Sequence of chain 58.C:
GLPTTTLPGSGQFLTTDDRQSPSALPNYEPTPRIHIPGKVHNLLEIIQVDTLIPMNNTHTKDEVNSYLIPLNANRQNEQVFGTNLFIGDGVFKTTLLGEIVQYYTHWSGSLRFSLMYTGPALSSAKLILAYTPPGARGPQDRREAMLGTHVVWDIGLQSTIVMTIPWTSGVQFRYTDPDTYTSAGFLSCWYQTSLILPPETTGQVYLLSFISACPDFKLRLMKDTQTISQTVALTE

This small molecule binds to this protein.
Small molecule (SMILES): OCCOCOCc1cc(CCCCCOc2c(Cl)cc(C3=NCCO3)cc2Cl)on1

Sequence of chain 58.A:
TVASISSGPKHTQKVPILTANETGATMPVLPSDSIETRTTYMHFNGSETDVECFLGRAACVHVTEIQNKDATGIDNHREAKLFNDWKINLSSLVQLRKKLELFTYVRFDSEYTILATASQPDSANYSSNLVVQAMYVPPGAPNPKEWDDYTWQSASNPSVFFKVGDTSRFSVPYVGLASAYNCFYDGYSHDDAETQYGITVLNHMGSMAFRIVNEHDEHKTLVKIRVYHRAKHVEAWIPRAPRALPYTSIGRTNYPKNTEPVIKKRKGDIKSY

Sequence of chain 59.C:
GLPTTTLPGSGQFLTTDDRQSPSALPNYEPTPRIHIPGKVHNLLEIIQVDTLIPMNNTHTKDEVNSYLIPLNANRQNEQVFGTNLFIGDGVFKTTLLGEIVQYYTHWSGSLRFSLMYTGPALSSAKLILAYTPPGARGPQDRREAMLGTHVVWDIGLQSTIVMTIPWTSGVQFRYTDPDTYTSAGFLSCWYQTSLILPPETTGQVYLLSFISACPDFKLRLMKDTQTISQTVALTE

Binding-site contacts:
Ligand atom O1A contacts residue PHE186 of chain 58.A at 2.9 Å.
Ligand atom C4B contacts residue PHE186 of chain 58.A at 3.4 Å (hydrophobic).
Ligand atom C3 contacts residue LEU106 of chain 58.A at 3.4 Å (hydrophobic).
Ligand atom O1D contacts residue SER107 of chain 58.A at 3.2 Å.
Ligand atom C4A contacts residue PRO174 of chain 58.A at 3.3 Å (hydrophobic).
Ligand atom C3B contacts residue PHE186 of chain 58.A at 3.7 Å (hydrophobic).
Ligand atom C1B contacts residue VAL188 of chain 58.A at 3.8 Å (hydrophobic).
Ligand atom CL2 contacts residue MET224 of chain 58.A at 2.9 Å.
Ligand atom C4 contacts residue LEU106 of chain 58.A at 2.5 Å (hydrophobic).
Ligand atom C5A contacts residue PHE186 of chain 58.A at 3.5 Å (hydrophobic).
Ligand atom N3A contacts residue ALA24 of chain 58.C at 3.6 Å.
Ligand atom CL2 contacts residue ILE104 of chain 58.A at 3.1 Å.
Ligand atom C1C contacts residue TYR128 of chain 58.A at 3.5 Å (hydrophobic).
Ligand atom C6B contacts residue VAL188 of chain 58.A at 3.8 Å (hydrophobic).
Ligand atom C5A contacts residue VAL176 of chain 58.A at 3.2 Å (hydrophobic).
Ligand atom C1B contacts residue TYR152 of chain 58.A at 3.8 Å (hydrophobic).
Ligand atom C2D contacts residue SER107 of chain 58.A at 3.8 Å.
Ligand atom C4C contacts residue TYR128 of chain 58.A at 3.5 Å (hydrophobic).
Ligand atom C2B contacts residue MET224 of chain 58.A at 3.6 Å (hydrophobic).
Ligand atom C31 contacts residue ASN219 of chain 58.A at 3.8 Å.
Ligand atom O1B contacts residue TYR152 of chain 58.A at 3.8 Å.
Ligand atom CL1 contacts residue LEU25 of chain 58.C at 3.5 Å.
Ligand atom C6B contacts residue TYR152 of chain 58.A at 3.8 Å (hydrophobic).
Ligand atom C3B contacts residue MET224 of chain 58.A at 3.4 Å (hydrophobic).
Ligand atom N2 contacts residue MET221 of chain 58.A at 3.5 Å (h-bond).
Ligand atom C2A contacts residue PHE186 of chain 58.A at 3.3 Å (hydrophobic).
Ligand atom C4A contacts residue SER175 of chain 58.A at 3.8 Å.
Ligand atom C5B contacts residue TYR152 of chain 58.A at 3.8 Å (hydrophobic).
Ligand atom C5C contacts residue VAL188 of chain 58.A at 2.9 Å (hydrophobic).
Ligand atom C3D contacts residue LEU116 of chain 58.A at 3.6 Å (hydrophobic).
Ligand atom O1 contacts residue MET221 of chain 58.A at 3.1 Å (h-bond).
Ligand atom C5 contacts residue LEU106 of chain 58.A at 3.5 Å (hydrophobic).
Ligand atom N2 contacts residue ASN219 of chain 58.A at 3.4 Å (h-bond).
Ligand atom C4A contacts residue VAL176 of chain 58.A at 3.7 Å (hydrophobic).
Ligand atom C31 contacts residue LEU106 of chain 58.A at 3.8 Å (hydrophobic).
Ligand atom C3C contacts residue ILE104 of chain 58.A at 3.6 Å (hydrophobic).
Ligand atom N3A contacts residue PRO174 of chain 58.A at 3.6 Å (h-bond).
Ligand atom CL1 contacts residue VAL188 of chain 58.A at 3.5 Å.
Ligand atom O1A contacts residue ALA150 of chain 58.A at 3.8 Å.
Ligand atom C5A contacts residue ALA150 of chain 58.A at 3.2 Å (hydrophobic).